This small molecule binds to this protein.
Small molecule (SMILES): Nc1nc2c(ncn2[C@@H]2O[C@H](CO[P](=O)(O)O[P](=O)(O)O[C@H]3O[C@H](CO)[C@@H](O)[C@H](O)[C@@H]3O)[C@@H](O)[C@H]2O)c(=O)[nH]1

Binding-site contacts:
Ligand atom O6 contacts residue LYS144 of chain 1.B at 3.6 Å.
Ligand atom C6 contacts residue LYS144 of chain 1.B at 3.6 Å.
Ligand atom O4' contacts residue PRO60 of chain 1.B at 3.5 Å.
Ligand atom O21 contacts residue ASP167 of chain 1.B at 2.8 Å (salt-bridge).
Ligand atom PB contacts residue MG1 of chain 1.G at 3.3 Å.
Ligand atom O6 contacts residue ASN87 of chain 1.B at 3.2 Å (h-bond).
Ligand atom C11 contacts residue ASP167 of chain 1.B at 3.4 Å.
Ligand atom C41 contacts residue GLU271 of chain 1.B at 3.3 Å.
Ligand atom O3' contacts residue PRO60 of chain 1.B at 2.6 Å (h-bond).
Ligand atom O5' contacts residue MG1 of chain 1.G at 3.5 Å.
Ligand atom O5' contacts residue ASP167 of chain 1.B at 3.6 Å (salt-bridge).
Ligand atom N1 contacts residue GLY143 of chain 1.B at 3.3 Å (h-bond).
Ligand atom O2' contacts residue GLU64 of chain 1.B at 2.8 Å (salt-bridge).
Ligand atom O1A contacts residue ASP169 of chain 1.B at 2.6 Å (salt-bridge).
Ligand atom C1' contacts residue PRO60 of chain 1.B at 3.5 Å (hydrophobic).
Ligand atom O3B contacts residue TYR268 of chain 1.B at 2.6 Å (h-bond).
Ligand atom O41 contacts residue GLU271 of chain 1.B at 2.9 Å (salt-bridge).
Ligand atom O6 contacts residue ARG62 of chain 1.B at 3.7 Å.
Ligand atom N3 contacts residue PRO60 of chain 1.B at 3.7 Å.
Ligand atom C2 contacts residue GLN116 of chain 1.B at 3.4 Å.
Ligand atom O6 contacts residue GLY143 of chain 1.B at 2.8 Å (h-bond).
Ligand atom O2B contacts residue MG1 of chain 1.G at 1.9 Å.
Ligand atom C61 contacts residue GLY250 of chain 1.B at 3.5 Å.
Ligand atom O3' contacts residue ALA168 of chain 1.B at 3.0 Å (h-bond).
Ligand atom N3 contacts residue THR61 of chain 1.B at 3.6 Å.
Ligand atom O2' contacts residue ARG62 of chain 1.B at 3.1 Å (salt-bridge).
Ligand atom O2' contacts residue THR61 of chain 1.B at 3.5 Å.
Ligand atom C6 contacts residue GLY143 of chain 1.B at 3.4 Å.
Ligand atom O6A contacts residue GLY250 of chain 1.B at 3.0 Å (h-bond).
Ligand atom O31 contacts residue LYS144 of chain 1.B at 3.5 Å (salt-bridge).
Ligand atom N2 contacts residue ALA85 of chain 1.B at 3.4 Å (h-bond).
Ligand atom N1 contacts residue ASN87 of chain 1.B at 3.3 Å.
Ligand atom O2B contacts residue ASP169 of chain 1.B at 3.6 Å.
Ligand atom O1A contacts residue MG1 of chain 1.G at 2.0 Å.
Ligand atom O31 contacts residue GLU271 of chain 1.B at 2.8 Å (salt-bridge).
Ligand atom O21 contacts residue LYS144 of chain 1.B at 2.7 Å (salt-bridge).
Ligand atom PA contacts residue MG1 of chain 1.G at 3.2 Å.
Ligand atom C21 contacts residue ASP167 of chain 1.B at 3.6 Å.
Ligand atom N2 contacts residue GLN116 of chain 1.B at 3.0 Å (h-bond).
Ligand atom N1 contacts residue GLN116 of chain 1.B at 3.0 Å (h-bond).

Sequence of chain 1.B:
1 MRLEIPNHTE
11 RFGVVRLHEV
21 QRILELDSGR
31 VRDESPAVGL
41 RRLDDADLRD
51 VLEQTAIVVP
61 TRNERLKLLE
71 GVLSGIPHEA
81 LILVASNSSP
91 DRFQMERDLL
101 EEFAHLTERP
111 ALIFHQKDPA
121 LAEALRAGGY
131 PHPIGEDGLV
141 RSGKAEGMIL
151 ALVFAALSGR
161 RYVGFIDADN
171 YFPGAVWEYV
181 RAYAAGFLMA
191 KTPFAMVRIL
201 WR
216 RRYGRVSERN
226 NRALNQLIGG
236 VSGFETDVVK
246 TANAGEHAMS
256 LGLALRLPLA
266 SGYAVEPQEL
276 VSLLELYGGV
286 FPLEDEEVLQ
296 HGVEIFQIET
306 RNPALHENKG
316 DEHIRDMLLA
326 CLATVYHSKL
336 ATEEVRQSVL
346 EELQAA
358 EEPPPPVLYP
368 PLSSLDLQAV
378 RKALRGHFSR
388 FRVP